Binding-site contacts:
Ligand atom CAD contacts residue LYS524 of chain 1.A at 3.5 Å.
Ligand atom OAE contacts residue ARG155 of chain 1.A at 3.3 Å (salt-bridge).
Ligand atom OAE contacts residue PHE150 of chain 1.A at 2.6 Å (h-bond).
Ligand atom OAE contacts residue ASN151 of chain 1.A at 4.4 Å.
Ligand atom CAB contacts residue ASN151 of chain 1.A at 3.9 Å.
Ligand atom NAC contacts residue PHE150 of chain 1.A at 3.6 Å.
Ligand atom NAC contacts residue LYS524 of chain 1.A at 4.2 Å.
Ligand atom CAA contacts residue ALA148 of chain 1.A at 4.3 Å (hydrophobic).
Ligand atom CAD contacts residue GLU523 of chain 1.A at 3.1 Å.
Ligand atom CAA contacts residue GLU523 of chain 1.A at 4.0 Å.
Ligand atom CAB contacts residue PHE150 of chain 1.A at 3.7 Å (hydrophobic).
Ligand atom CAA contacts residue TYR149 of chain 1.A at 4.2 Å (hydrophobic).
Ligand atom NAC contacts residue GLU523 of chain 1.A at 3.9 Å.
Ligand atom NAC contacts residue ALA148 of chain 1.A at 4.4 Å.
Ligand atom OAE contacts residue ALA148 of chain 1.A at 3.5 Å (h-bond).
Ligand atom OAE contacts residue GLU523 of chain 1.A at 4.0 Å.
Ligand atom CAA contacts residue PHE150 of chain 1.A at 4.1 Å (hydrophobic).
Ligand atom OAE contacts residue TYR149 of chain 1.A at 4.3 Å.
Ligand atom CAB contacts residue LYS524 of chain 1.A at 3.7 Å.

This small molecule binds to this protein.
Small molecule (SMILES): C[N+](C)(C)[O-]

Sequence of chain 1.A:
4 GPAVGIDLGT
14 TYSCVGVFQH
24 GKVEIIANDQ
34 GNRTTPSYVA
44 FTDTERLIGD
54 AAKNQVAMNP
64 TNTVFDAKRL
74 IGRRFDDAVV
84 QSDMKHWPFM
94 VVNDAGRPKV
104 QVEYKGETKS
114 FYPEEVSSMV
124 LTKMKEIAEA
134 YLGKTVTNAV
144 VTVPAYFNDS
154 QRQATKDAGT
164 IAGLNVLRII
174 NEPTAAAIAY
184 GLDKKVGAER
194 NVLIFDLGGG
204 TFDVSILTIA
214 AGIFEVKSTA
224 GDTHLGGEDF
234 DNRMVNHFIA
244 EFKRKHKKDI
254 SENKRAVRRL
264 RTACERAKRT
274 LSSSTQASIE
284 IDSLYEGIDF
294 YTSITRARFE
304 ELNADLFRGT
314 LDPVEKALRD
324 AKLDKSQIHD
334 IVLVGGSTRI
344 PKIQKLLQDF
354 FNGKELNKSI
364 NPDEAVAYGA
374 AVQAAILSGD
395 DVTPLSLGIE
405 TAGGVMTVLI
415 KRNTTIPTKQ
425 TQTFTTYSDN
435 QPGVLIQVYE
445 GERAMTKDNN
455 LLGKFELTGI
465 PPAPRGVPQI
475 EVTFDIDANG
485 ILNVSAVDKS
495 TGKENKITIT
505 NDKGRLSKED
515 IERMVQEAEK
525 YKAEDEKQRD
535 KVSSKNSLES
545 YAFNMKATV